The small molecule below binds the protein below.
Small molecule (SMILES): C[N+](C)(C)CCCCCCCCCC[N+](C)(C)C

Binding-site contacts:
Ligand atom C7 contacts residue TRP276 of chain 1.A at 4.4 Å (hydrophobic).
Ligand atom C10 contacts residue TRP276 of chain 1.A at 3.5 Å (hydrophobic).
Ligand atom C4 contacts residue PHE328 of chain 1.A at 3.6 Å (hydrophobic).
Ligand atom C15 contacts residue PEG1 of chain 1.D at 3.5 Å.
Ligand atom C6 contacts residue TRP276 of chain 1.A at 4.3 Å (hydrophobic).
Ligand atom C3 contacts residue PHE327 of chain 1.A at 4.3 Å (hydrophobic).
Ligand atom C11 contacts residue TYR67 of chain 1.A at 4.4 Å (hydrophobic).
Ligand atom C15 contacts residue TYR118 of chain 1.A at 3.7 Å (hydrophobic).
Ligand atom C4 contacts residue TYR331 of chain 1.A at 3.8 Å (hydrophobic).
Ligand atom C6 contacts residue TYR118 of chain 1.A at 4.3 Å (hydrophobic).
Ligand atom C4 contacts residue PHE327 of chain 1.A at 4.4 Å (hydrophobic).
Ligand atom C8 contacts residue TYR331 of chain 1.A at 4.1 Å (hydrophobic).
Ligand atom C2 contacts residue TYR331 of chain 1.A at 4.0 Å (hydrophobic).
Ligand atom C9 contacts residue TRP276 of chain 1.A at 4.3 Å (hydrophobic).
Ligand atom C13 contacts residue PEG1 of chain 1.D at 4.1 Å.
Ligand atom C3 contacts residue TYR118 of chain 1.A at 4.3 Å (hydrophobic).
Ligand atom C13 contacts residue ASP69 of chain 1.A at 3.4 Å.
Ligand atom C2 contacts residue TYR118 of chain 1.A at 3.9 Å (hydrophobic).
Ligand atom C10 contacts residue TYR67 of chain 1.A at 4.0 Å (hydrophobic).
Ligand atom C13 contacts residue TYR331 of chain 1.A at 3.3 Å (hydrophobic).
Ligand atom C7 contacts residue TYR331 of chain 1.A at 4.2 Å (hydrophobic).
Ligand atom C5 contacts residue PHE287 of chain 1.A at 4.4 Å (hydrophobic).
Ligand atom N12 contacts residue TRP276 of chain 1.A at 3.9 Å.
Ligand atom C16 contacts residue TRP276 of chain 1.A at 3.4 Å (hydrophobic).
Ligand atom C3 contacts residue TYR331 of chain 1.A at 4.3 Å (hydrophobic).
Ligand atom C9 contacts residue TYR67 of chain 1.A at 3.4 Å (hydrophobic).
Ligand atom C14 contacts residue PHE327 of chain 1.A at 3.4 Å (hydrophobic).
Ligand atom C14 contacts residue PEG1 of chain 1.D at 2.9 Å.
Ligand atom N1 contacts residue TYR331 of chain 1.A at 4.1 Å.
Ligand atom C5 contacts residue TYR118 of chain 1.A at 3.7 Å (hydrophobic).
Ligand atom N1 contacts residue PEG1 of chain 1.D at 3.9 Å.
Ligand atom N1 contacts residue PHE327 of chain 1.A at 3.7 Å.
Ligand atom C13 contacts residue PHE327 of chain 1.A at 3.6 Å (hydrophobic).
Ligand atom C17 contacts residue TYR67 of chain 1.A at 4.2 Å (hydrophobic).
Ligand atom C7 contacts residue TYR118 of chain 1.A at 4.0 Å (hydrophobic).
Ligand atom C17 contacts residue TRP276 of chain 1.A at 3.8 Å (hydrophobic).
Ligand atom C3 contacts residue PHE328 of chain 1.A at 3.8 Å (hydrophobic).
Ligand atom C5 contacts residue PHE328 of chain 1.A at 3.9 Å (hydrophobic).

Sequence of chain 1.A:
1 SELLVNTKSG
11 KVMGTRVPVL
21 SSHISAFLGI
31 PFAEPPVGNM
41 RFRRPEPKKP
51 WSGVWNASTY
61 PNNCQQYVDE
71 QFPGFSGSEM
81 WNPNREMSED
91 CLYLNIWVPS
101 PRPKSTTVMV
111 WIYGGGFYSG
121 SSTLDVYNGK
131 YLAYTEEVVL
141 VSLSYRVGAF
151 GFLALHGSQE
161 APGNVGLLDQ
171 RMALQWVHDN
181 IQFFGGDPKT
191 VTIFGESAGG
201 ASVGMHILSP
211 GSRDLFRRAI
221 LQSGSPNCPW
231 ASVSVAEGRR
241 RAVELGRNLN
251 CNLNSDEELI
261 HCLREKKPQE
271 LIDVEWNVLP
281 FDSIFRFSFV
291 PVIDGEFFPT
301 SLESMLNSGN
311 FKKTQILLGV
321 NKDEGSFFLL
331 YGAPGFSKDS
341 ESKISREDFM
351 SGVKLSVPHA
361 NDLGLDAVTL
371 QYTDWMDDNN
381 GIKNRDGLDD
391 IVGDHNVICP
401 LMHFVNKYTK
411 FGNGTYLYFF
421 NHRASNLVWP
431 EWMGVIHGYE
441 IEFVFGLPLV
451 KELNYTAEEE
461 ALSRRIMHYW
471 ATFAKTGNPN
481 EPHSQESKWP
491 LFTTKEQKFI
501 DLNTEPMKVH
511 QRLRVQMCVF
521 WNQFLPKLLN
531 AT